Sequence of chain 1.A:
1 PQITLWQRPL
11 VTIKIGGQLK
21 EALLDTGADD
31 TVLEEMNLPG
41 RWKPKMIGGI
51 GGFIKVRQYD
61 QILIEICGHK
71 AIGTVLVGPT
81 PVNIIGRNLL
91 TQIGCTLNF

Binding-site contacts:
Ligand atom C34 contacts residue VAL82 of chain 1.A at 3.6 Å (hydrophobic).
Ligand atom N5 contacts residue ASP30 of chain 1.B at 3.0 Å (salt-bridge).
Ligand atom C15 contacts residue GLY27 of chain 1.A at 3.7 Å.
Ligand atom C1 contacts residue VAL32 of chain 1.B at 3.3 Å (hydrophobic).
Ligand atom C80 contacts residue ARG8 of chain 1.B at 3.5 Å.
Ligand atom C26 contacts residue ASP25 of chain 1.A at 3.3 Å.
Ligand atom C4 contacts residue ASP29 of chain 1.B at 3.6 Å.
Ligand atom O76 contacts residue ALA28 of chain 1.A at 3.7 Å.
Ligand atom C77 contacts residue ARG8 of chain 1.B at 3.5 Å.
Ligand atom C50 contacts residue GLY49 of chain 1.A at 3.5 Å.
Ligand atom C52 contacts residue ILE50 of chain 1.A at 3.8 Å (hydrophobic).
Ligand atom C14 contacts residue GLY27 of chain 1.A at 3.5 Å.
Ligand atom S3 contacts residue GLY48 of chain 1.B at 3.7 Å.
Ligand atom O76 contacts residue ASP29 of chain 1.A at 3.1 Å (salt-bridge).
Ligand atom C1 contacts residue ASP30 of chain 1.B at 3.5 Å.
Ligand atom O61 contacts residue GLY49 of chain 1.A at 3.6 Å.
Ligand atom C13 contacts residue ASP25 of chain 1.B at 3.5 Å.
Ligand atom C75 contacts residue ARG8 of chain 1.B at 3.5 Å.
Ligand atom N11 contacts residue GLY27 of chain 1.B at 3.5 Å (h-bond).
Ligand atom N20 contacts residue GLY48 of chain 1.A at 3.1 Å (h-bond).
Ligand atom C14 contacts residue ASP25 of chain 1.B at 3.1 Å.
Ligand atom C51 contacts residue GLY49 of chain 1.A at 3.4 Å.
Ligand atom C32 contacts residue GLY49 of chain 1.B at 3.4 Å.
Ligand atom C51 contacts residue ILE50 of chain 1.A at 3.5 Å (hydrophobic).
Ligand atom C13 contacts residue ASP25 of chain 1.A at 3.6 Å.
Ligand atom C51 contacts residue PRO81 of chain 1.B at 3.7 Å (hydrophobic).
Ligand atom O24 contacts residue GLY49 of chain 1.B at 3.6 Å.
Ligand atom O41 contacts residue ASP25 of chain 1.A at 2.7 Å (salt-bridge).
Ligand atom O41 contacts residue ASP25 of chain 1.B at 2.6 Å (salt-bridge).
Ligand atom C75 contacts residue ASP29 of chain 1.A at 3.7 Å.
Ligand atom C45 contacts residue VAL82 of chain 1.B at 3.8 Å (hydrophobic).
Ligand atom C35 contacts residue GLY27 of chain 1.B at 3.5 Å.
Ligand atom N58 contacts residue GLY27 of chain 1.A at 3.2 Å (h-bond).
Ligand atom C95 contacts residue GLY48 of chain 1.A at 3.2 Å.
Ligand atom C32 contacts residue ILE50 of chain 1.B at 3.5 Å (hydrophobic).
Ligand atom O61 contacts residue ILE50 of chain 1.B at 3.7 Å.
Ligand atom O76 contacts residue GLY27 of chain 1.A at 3.5 Å (h-bond).
Ligand atom C4 contacts residue ASP30 of chain 1.B at 3.3 Å.
Ligand atom C33 contacts residue VAL82 of chain 1.A at 3.7 Å (hydrophobic).
Ligand atom C50 contacts residue PRO81 of chain 1.B at 3.7 Å (hydrophobic).

A protein and the small-molecule ligand that binds it are described below.
Small molecule (SMILES): CC(C)c1nc(CN(C)C(=O)N[C@H](C(=O)N[C@@H](Cc2ccccc2)C[C@H](O)[C@H](Cc2ccccc2)NC(=O)OCc2cncs2)C(C)C)cs1

Sequence of chain 1.B:
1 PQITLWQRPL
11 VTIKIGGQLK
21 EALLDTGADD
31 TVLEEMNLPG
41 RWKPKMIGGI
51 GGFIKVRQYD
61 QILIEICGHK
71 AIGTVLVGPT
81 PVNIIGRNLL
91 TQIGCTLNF